Sequence of chain 1.B:
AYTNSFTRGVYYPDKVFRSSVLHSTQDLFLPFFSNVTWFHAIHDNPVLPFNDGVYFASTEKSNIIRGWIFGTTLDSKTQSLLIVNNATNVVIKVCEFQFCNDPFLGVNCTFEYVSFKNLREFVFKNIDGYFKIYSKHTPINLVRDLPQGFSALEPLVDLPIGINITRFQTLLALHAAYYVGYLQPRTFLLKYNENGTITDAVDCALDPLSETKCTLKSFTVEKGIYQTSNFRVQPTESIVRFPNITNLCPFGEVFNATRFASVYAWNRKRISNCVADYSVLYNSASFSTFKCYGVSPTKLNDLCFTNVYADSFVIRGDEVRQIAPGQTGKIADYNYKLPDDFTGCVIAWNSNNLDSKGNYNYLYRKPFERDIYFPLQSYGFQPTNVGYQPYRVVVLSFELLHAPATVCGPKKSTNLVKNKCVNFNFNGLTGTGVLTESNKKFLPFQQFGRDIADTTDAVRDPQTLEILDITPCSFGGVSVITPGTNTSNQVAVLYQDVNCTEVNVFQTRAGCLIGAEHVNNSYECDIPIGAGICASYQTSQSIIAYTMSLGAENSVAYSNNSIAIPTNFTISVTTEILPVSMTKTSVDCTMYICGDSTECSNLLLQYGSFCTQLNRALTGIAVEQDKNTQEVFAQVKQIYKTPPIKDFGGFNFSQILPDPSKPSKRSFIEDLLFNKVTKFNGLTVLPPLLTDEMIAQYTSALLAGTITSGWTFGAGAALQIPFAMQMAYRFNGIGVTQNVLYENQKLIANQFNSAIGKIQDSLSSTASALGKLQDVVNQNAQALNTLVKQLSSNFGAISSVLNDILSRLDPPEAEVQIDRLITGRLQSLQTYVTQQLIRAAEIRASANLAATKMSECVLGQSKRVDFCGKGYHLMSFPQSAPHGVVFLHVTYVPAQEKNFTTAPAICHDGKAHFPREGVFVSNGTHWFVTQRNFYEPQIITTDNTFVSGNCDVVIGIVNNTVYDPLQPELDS

Binding-site contacts:
Ligand atom O7 contacts residue ILE1104 of chain 1.B at 4.4 Å.
Ligand atom C8 contacts residue ILE1104 of chain 1.B at 3.8 Å (hydrophobic).
Ligand atom C8 contacts residue GLY1105 of chain 1.B at 3.4 Å.
Ligand atom O5 contacts residue ASN683 of chain 1.B at 2.4 Å (h-bond).
Ligand atom C3 contacts residue ASN683 of chain 1.B at 3.9 Å.
Ligand atom C5 contacts residue ASN683 of chain 1.B at 3.8 Å.
Ligand atom C1 contacts residue ASN683 of chain 1.B at 1.5 Å.
Ligand atom C4 contacts residue ASN683 of chain 1.B at 4.3 Å.
Ligand atom C2 contacts residue ASN683 of chain 1.B at 2.5 Å.
Ligand atom N2 contacts residue ASN683 of chain 1.B at 2.9 Å (h-bond).
Ligand atom C8 contacts residue ASN683 of chain 1.B at 4.3 Å.
Ligand atom O7 contacts residue ASN683 of chain 1.B at 3.1 Å (h-bond).
Ligand atom C7 contacts residue ASN683 of chain 1.B at 3.2 Å.

A small-molecule ligand and the protein it binds are described below.
Small molecule (SMILES): CC(=O)N[C@@H]1[C@@H](O)[C@H](O)[C@@H](CO)O[C@H]1O